A protein and the small-molecule ligand that binds it are described below.
Small molecule (SMILES): CC(=O)NC(CC(C)C)C(=O)N[C@@H](CC(C)C)C(=O)N[C@H](C=O)CCCN=C(N)N

Sequence of chain 1.B:
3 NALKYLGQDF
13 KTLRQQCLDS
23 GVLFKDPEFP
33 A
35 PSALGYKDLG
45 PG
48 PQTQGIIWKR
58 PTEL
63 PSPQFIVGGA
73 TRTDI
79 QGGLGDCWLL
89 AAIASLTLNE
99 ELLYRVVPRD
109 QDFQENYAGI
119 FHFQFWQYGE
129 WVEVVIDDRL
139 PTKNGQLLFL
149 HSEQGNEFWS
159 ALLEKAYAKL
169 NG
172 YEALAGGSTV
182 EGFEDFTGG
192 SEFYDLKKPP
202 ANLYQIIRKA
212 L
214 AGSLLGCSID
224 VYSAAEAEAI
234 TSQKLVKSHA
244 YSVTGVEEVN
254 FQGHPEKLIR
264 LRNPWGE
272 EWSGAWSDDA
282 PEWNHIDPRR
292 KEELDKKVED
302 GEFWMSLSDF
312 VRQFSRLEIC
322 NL

Sequence of chain 1.A:
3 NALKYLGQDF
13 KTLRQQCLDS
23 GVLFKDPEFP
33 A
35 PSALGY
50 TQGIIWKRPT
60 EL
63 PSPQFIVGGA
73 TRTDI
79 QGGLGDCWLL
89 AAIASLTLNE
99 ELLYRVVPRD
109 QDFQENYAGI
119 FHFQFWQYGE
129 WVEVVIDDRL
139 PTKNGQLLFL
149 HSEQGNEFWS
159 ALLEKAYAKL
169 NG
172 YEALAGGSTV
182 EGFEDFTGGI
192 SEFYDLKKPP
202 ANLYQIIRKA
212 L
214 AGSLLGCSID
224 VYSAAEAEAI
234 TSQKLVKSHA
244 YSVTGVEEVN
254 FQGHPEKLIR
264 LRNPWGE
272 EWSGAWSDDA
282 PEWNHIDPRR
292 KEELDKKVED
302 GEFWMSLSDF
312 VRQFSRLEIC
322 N

Binding-site contacts:
Ligand atom CB contacts residue GLY83 of chain 1.A at 3.8 Å.
Ligand atom C contacts residue HIS242 of chain 1.A at 3.6 Å.
Ligand atom CD1 contacts residue LEU168 of chain 1.B at 3.6 Å (hydrophobic).
Ligand atom N contacts residue SER241 of chain 1.A at 3.6 Å.
Ligand atom O contacts residue GLY178 of chain 1.A at 3.8 Å.
Ligand atom CA contacts residue GLY83 of chain 1.A at 3.2 Å.
Ligand atom CD1 contacts residue GLY170 of chain 1.B at 3.5 Å.
Ligand atom O contacts residue HIS242 of chain 1.A at 2.8 Å (h-bond).
Ligand atom O contacts residue SER241 of chain 1.A at 3.0 Å (h-bond).
Ligand atom CD1 contacts residue SER241 of chain 1.A at 3.8 Å.
Ligand atom CA contacts residue GLY177 of chain 1.A at 3.5 Å.
Ligand atom CA contacts residue CYS85 of chain 1.A at 2.8 Å (hydrophobic).
Ligand atom N contacts residue GLY177 of chain 1.A at 3.0 Å (h-bond).
Ligand atom C contacts residue SER241 of chain 1.A at 3.4 Å.
Ligand atom CA contacts residue SER241 of chain 1.A at 3.7 Å.
Ligand atom CG contacts residue GLY177 of chain 1.A at 2.9 Å.
Ligand atom CH3 contacts residue TYR7 of chain 1.B at 3.1 Å (hydrophobic).
Ligand atom CB contacts residue GLY177 of chain 1.A at 3.5 Å.
Ligand atom O contacts residue GLY83 of chain 1.A at 3.5 Å (h-bond).
Ligand atom O contacts residue GLY177 of chain 1.A at 3.0 Å.
Ligand atom NH2 contacts residue ALA230 of chain 1.A at 3.6 Å.
Ligand atom CD1 contacts residue ASN169 of chain 1.B at 3.4 Å.
Ligand atom O contacts residue CYS85 of chain 1.A at 2.8 Å (h-bond).
Ligand atom NH1 contacts residue GLU231 of chain 1.A at 3.0 Å (salt-bridge).
Ligand atom C contacts residue CYS85 of chain 1.A at 2.1 Å (hydrophobic).
Ligand atom CD1 contacts residue GLY177 of chain 1.A at 3.3 Å.
Ligand atom N contacts residue SER241 of chain 1.A at 3.0 Å (h-bond).
Ligand atom CD2 contacts residue GLY177 of chain 1.A at 3.5 Å.
Ligand atom CH3 contacts residue LEU8 of chain 1.B at 3.7 Å (hydrophobic).
Ligand atom C contacts residue GLY177 of chain 1.A at 3.7 Å.
Ligand atom CZ contacts residue GLU231 of chain 1.A at 3.2 Å.
Ligand atom CD1 contacts residue ALA243 of chain 1.A at 3.6 Å (hydrophobic).
Ligand atom CD contacts residue GLU231 of chain 1.A at 3.8 Å.
Ligand atom C contacts residue GLY83 of chain 1.A at 3.7 Å.
Ligand atom CD1 contacts residue HIS242 of chain 1.A at 3.7 Å.
Ligand atom C contacts residue CYS85 of chain 1.A at 3.5 Å (hydrophobic).
Ligand atom N contacts residue CYS85 of chain 1.A at 3.1 Å (h-bond).
Ligand atom O contacts residue CYS85 of chain 1.A at 3.6 Å.
Ligand atom NH1 contacts residue ALA230 of chain 1.A at 3.8 Å.
Ligand atom NE contacts residue GLU231 of chain 1.A at 2.7 Å (salt-bridge).